The protein below binds the small molecule below.
Small molecule (SMILES): CC(=O)N[C@H]1[C@H](O[C@H]2[C@H](O)[C@@H](NC(C)=O)CO[C@@H]2CO)O[C@H](CO)[C@@H](O)[C@@H]1O

Sequence of chain 37.G:
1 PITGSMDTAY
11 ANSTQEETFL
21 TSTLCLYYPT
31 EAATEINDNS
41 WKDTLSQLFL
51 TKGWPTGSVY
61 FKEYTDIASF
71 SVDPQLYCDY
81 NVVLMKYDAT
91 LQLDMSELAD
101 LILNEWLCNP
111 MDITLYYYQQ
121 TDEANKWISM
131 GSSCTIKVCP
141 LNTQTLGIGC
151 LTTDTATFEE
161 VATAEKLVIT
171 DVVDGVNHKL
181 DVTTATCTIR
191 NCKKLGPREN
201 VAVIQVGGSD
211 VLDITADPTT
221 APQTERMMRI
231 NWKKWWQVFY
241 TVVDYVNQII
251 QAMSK

Binding-site contacts:
Ligand atom O5 contacts residue ASN12 of chain 37.G at 2.7 Å (h-bond).
Ligand atom O7 contacts residue ASN12 of chain 37.G at 3.6 Å.
Ligand atom C2 contacts residue ASN12 of chain 37.G at 3.3 Å.
Ligand atom C1 contacts residue ASN12 of chain 37.G at 2.2 Å.
Ligand atom C5 contacts residue ASN12 of chain 37.G at 4.1 Å.
Ligand atom C7 contacts residue ASN12 of chain 37.G at 3.9 Å.
Ligand atom N2 contacts residue ASN12 of chain 37.G at 3.8 Å.